Sequence of chain 1.J:
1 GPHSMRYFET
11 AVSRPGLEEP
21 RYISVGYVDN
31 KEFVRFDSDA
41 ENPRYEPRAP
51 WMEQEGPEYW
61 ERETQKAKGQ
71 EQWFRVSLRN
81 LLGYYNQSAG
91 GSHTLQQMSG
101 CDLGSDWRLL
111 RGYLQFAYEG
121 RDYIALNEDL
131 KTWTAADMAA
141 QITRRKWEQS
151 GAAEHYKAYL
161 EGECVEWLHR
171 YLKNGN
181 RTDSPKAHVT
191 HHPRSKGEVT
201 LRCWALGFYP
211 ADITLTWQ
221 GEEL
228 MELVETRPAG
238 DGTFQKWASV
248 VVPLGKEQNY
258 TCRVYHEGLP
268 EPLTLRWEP

This protein binds this small molecule.
Small molecule (SMILES): CSCC[C@H](NC(=O)[C@@H](NC(=O)[C@H](C)NC(=O)[C@H](Cc1ccccc1)NC(=O)[C@H](CC(N)=O)NC(=O)[C@H](CO)NC(=O)[C@@H](NC(=O)[C@H](C)NC(=O)[C@@H](N)CCCCN)C(C)C)[C@@H](C)O)C(=O)O

Binding-site contacts:
Ligand atom NZ contacts residue LYS66 of chain 1.J at 3.0 Å (salt-bridge).
Ligand atom CZ contacts residue HIS155 of chain 1.J at 3.5 Å.
Ligand atom OD1 contacts residue GLN97 of chain 1.J at 2.9 Å (h-bond).
Ligand atom O contacts residue TRP73 of chain 1.J at 3.0 Å (h-bond).
Ligand atom O contacts residue TRP73 of chain 1.J at 2.9 Å (h-bond).
Ligand atom O contacts residue TRP147 of chain 1.J at 2.9 Å (h-bond).
Ligand atom CB contacts residue TRP73 of chain 1.J at 3.4 Å (hydrophobic).
Ligand atom O contacts residue LYS66 of chain 1.J at 2.5 Å (salt-bridge).
Ligand atom CG contacts residue GLN70 of chain 1.J at 3.4 Å.
Ligand atom NZ contacts residue ARG62 of chain 1.J at 3.2 Å (salt-bridge).
Ligand atom O contacts residue TYR159 of chain 1.J at 2.7 Å (h-bond).
Ligand atom OXT contacts residue TYR84 of chain 1.J at 3.2 Å (h-bond).
Ligand atom CE contacts residue LYS66 of chain 1.J at 3.3 Å.
Ligand atom OD1 contacts residue GLN70 of chain 1.J at 3.4 Å (h-bond).
Ligand atom O contacts residue THR143 of chain 1.J at 2.7 Å (h-bond).
Ligand atom C contacts residue TYR7 of chain 1.J at 3.4 Å (hydrophobic).
Ligand atom N contacts residue GLU63 of chain 1.J at 3.0 Å (salt-bridge).
Ligand atom O contacts residue TRP147 of chain 1.J at 3.4 Å (h-bond).
Ligand atom ND2 contacts residue GLN70 of chain 1.J at 3.2 Å (h-bond).
Ligand atom CG1 contacts residue SER99 of chain 1.J at 3.1 Å.
Ligand atom CE contacts residue PHE116 of chain 1.J at 3.4 Å (hydrophobic).
Ligand atom NZ contacts residue GLU163 of chain 1.J at 3.3 Å (salt-bridge).
Ligand atom C contacts residue TYR84 of chain 1.J at 3.3 Å (hydrophobic).
Ligand atom ND2 contacts residue GLN97 of chain 1.J at 3.0 Å (h-bond).
Ligand atom N contacts residue TYR156 of chain 1.J at 3.1 Å (h-bond).
Ligand atom CA contacts residue TRP73 of chain 1.J at 3.4 Å (hydrophobic).
Ligand atom N contacts residue TYR171 of chain 1.J at 2.6 Å (h-bond).
Ligand atom N contacts residue SER77 of chain 1.J at 3.0 Å (h-bond).
Ligand atom N contacts residue GLN70 of chain 1.J at 2.9 Å (h-bond).
Ligand atom CB contacts residue TYR156 of chain 1.J at 3.3 Å (hydrophobic).
Ligand atom CG contacts residue GLU63 of chain 1.J at 3.4 Å.
Ligand atom OXT contacts residue LYS146 of chain 1.J at 3.0 Å (salt-bridge).
Ligand atom O contacts residue TYR7 of chain 1.J at 3.4 Å.
Ligand atom O contacts residue TYR84 of chain 1.J at 2.6 Å (h-bond).
Ligand atom OG1 contacts residue LYS146 of chain 1.J at 3.0 Å (salt-bridge).
Ligand atom CA contacts residue TYR156 of chain 1.J at 3.5 Å (hydrophobic).
Ligand atom OD1 contacts residue TRP73 of chain 1.J at 3.4 Å.
Ligand atom O contacts residue LYS146 of chain 1.J at 3.0 Å (salt-bridge).
Ligand atom OXT contacts residue ASN80 of chain 1.J at 2.7 Å (h-bond).
Ligand atom N contacts residue TYR7 of chain 1.J at 3.0 Å (h-bond).